The small molecule below binds the protein below.
Small molecule (SMILES): CC(C)CCC[C@@H](C)[C@H]1CC[C@H]2[C@@H]3CC=C4C[C@@H](O)CC[C@]4(C)[C@H]3CC[C@]12C

Sequence of chain 1.C:
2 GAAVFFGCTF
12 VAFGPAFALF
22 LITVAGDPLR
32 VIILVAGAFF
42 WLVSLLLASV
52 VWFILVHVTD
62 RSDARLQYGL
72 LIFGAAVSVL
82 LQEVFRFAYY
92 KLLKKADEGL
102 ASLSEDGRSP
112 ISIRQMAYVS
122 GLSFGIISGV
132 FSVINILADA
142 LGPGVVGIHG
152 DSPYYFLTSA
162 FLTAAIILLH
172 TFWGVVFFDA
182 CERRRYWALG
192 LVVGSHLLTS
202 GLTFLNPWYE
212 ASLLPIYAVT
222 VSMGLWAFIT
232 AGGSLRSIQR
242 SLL

Binding-site contacts:
Ligand atom C12 contacts residue TYR155 of chain 1.C at 4.0 Å (hydrophobic).
Ligand atom C18 contacts residue GLU211 of chain 1.C at 3.8 Å.
Ligand atom C11 contacts residue TYR210 of chain 1.C at 4.4 Å (hydrophobic).
Ligand atom C18 contacts residue TYR210 of chain 1.C at 3.7 Å (hydrophobic).
Ligand atom C2 contacts residue PHE162 of chain 1.C at 4.4 Å (hydrophobic).
Ligand atom C21 contacts residue TYR155 of chain 1.C at 4.3 Å (hydrophobic).
Ligand atom O1 contacts residue PHE162 of chain 1.C at 4.4 Å.
Ligand atom O1 contacts residue LEU214 of chain 1.C at 4.5 Å.
Ligand atom C19 contacts residue TYR210 of chain 1.C at 3.5 Å (hydrophobic).
Ligand atom C2 contacts residue LEU214 of chain 1.C at 3.8 Å (hydrophobic).
Ligand atom C19 contacts residue LEU214 of chain 1.C at 3.7 Å (hydrophobic).